Binding-site contacts:
Ligand atom O5 contacts residue ASN259 of chain 18.L at 2.3 Å (h-bond).
Ligand atom O7 contacts residue THR116 of chain 18.K at 3.9 Å.
Ligand atom C8 contacts residue ASN259 of chain 18.L at 4.4 Å.
Ligand atom O7 contacts residue ASN259 of chain 18.L at 2.9 Å (h-bond).
Ligand atom C7 contacts residue ASN259 of chain 18.L at 3.1 Å.
Ligand atom C3 contacts residue ASN259 of chain 18.L at 3.8 Å.
Ligand atom C5 contacts residue ASN259 of chain 18.L at 3.7 Å.
Ligand atom C4 contacts residue ASN259 of chain 18.L at 4.2 Å.
Ligand atom N2 contacts residue ASN259 of chain 18.L at 2.9 Å (h-bond).
Ligand atom O6 contacts residue ASN259 of chain 18.L at 4.2 Å.
Ligand atom O7 contacts residue LYS181 of chain 18.K at 4.3 Å.
Ligand atom C8 contacts residue LYS181 of chain 18.K at 4.3 Å.
Ligand atom C1 contacts residue ASN259 of chain 18.L at 1.4 Å.
Ligand atom C2 contacts residue ASN259 of chain 18.L at 2.4 Å.

Sequence of chain 18.L:
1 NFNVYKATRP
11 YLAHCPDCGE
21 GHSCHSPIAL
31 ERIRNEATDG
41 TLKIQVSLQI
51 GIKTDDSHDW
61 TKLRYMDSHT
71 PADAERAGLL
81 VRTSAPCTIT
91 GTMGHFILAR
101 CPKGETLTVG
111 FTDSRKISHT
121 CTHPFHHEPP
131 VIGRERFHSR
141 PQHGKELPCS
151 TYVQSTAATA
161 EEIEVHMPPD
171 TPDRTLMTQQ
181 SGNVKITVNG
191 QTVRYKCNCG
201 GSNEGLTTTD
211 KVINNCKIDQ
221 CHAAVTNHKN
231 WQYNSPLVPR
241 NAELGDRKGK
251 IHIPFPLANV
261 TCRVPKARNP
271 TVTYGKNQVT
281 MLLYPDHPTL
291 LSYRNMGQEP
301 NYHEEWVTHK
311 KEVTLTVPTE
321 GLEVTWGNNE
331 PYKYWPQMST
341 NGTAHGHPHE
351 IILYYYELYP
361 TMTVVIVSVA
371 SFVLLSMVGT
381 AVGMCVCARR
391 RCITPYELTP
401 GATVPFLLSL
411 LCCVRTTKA

Sequence of chain 18.K:
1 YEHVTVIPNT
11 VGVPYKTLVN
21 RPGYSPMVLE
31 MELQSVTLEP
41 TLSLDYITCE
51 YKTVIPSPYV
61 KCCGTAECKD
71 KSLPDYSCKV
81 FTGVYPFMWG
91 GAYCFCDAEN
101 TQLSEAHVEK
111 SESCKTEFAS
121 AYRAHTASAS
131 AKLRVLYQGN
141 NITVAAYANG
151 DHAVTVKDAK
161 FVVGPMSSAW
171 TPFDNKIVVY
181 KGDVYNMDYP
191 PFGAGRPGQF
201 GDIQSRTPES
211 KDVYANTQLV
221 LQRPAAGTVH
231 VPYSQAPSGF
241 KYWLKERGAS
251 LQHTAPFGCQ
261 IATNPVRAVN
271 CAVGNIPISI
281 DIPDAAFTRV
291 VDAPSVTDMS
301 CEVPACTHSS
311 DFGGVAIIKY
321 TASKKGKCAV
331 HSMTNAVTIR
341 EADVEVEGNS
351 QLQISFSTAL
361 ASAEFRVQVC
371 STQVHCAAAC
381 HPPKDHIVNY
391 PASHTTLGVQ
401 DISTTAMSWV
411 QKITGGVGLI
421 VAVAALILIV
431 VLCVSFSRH

This small molecule binds to this protein.
Small molecule (SMILES): CC(=O)N[C@@H]1[C@@H](O)[C@H](O)[C@@H](CO)O[C@H]1O